This protein binds this small molecule.
Small molecule (SMILES): O=c1[nH]cnc2c(Sc3ccc(Br)cc3/C=C/P(=O)(O)O)c[nH]c12

Binding-site contacts:
Ligand atom N3 contacts residue GLY122 of chain 1.A at 3.3 Å (h-bond).
Ligand atom N1 contacts residue TYR188 of chain 1.A at 3.6 Å.
Ligand atom C12 contacts residue TYR188 of chain 1.A at 3.5 Å (hydrophobic).
Ligand atom N3 contacts residue THR230 of chain 1.A at 3.5 Å (h-bond).
Ligand atom O1 contacts residue ASN119 of chain 1.A at 3.2 Å.
Ligand atom C4 contacts residue VAL205 of chain 1.A at 3.6 Å (hydrophobic).
Ligand atom O2 contacts residue SER36 of chain 1.A at 3.4 Å (h-bond).
Ligand atom O1 contacts residue ARG88 of chain 1.A at 3.4 Å (salt-bridge).
Ligand atom C4 contacts residue TYR188 of chain 1.A at 3.6 Å (hydrophobic).
Ligand atom O4 contacts residue GLU189 of chain 1.A at 3.7 Å.
Ligand atom C2 contacts residue MET207 of chain 1.A at 3.7 Å (hydrophobic).
Ligand atom O1 contacts residue SER208 of chain 1.A at 2.6 Å (h-bond).
Ligand atom P1 contacts residue ARG88 of chain 1.A at 3.5 Å.
Ligand atom N3 contacts residue ASN231 of chain 1.A at 2.9 Å (h-bond).
Ligand atom C11 contacts residue TYR188 of chain 1.A at 3.4 Å (hydrophobic).
Ligand atom N2 contacts residue VAL205 of chain 1.A at 3.6 Å (h-bond).
Ligand atom O2 contacts residue ARG88 of chain 1.A at 3.5 Å (salt-bridge).
Ligand atom N1 contacts residue VAL205 of chain 1.A at 3.6 Å.
Ligand atom O3 contacts residue HIS90 of chain 1.A at 2.6 Å (h-bond).
Ligand atom C1 contacts residue GLU189 of chain 1.A at 3.6 Å.
Ligand atom C14 contacts residue SER36 of chain 1.A at 3.5 Å.
Ligand atom N2 contacts residue GLY206 of chain 1.A at 3.5 Å.
Ligand atom O2 contacts residue ALA120 of chain 1.A at 3.0 Å (h-bond).
Ligand atom C9 contacts residue SER36 of chain 1.A at 3.4 Å.
Ligand atom S1 contacts residue ALA120 of chain 1.A at 3.6 Å.
Ligand atom O4 contacts residue GLY122 of chain 1.A at 3.7 Å.
Ligand atom O4 contacts residue ASN231 of chain 1.A at 3.0 Å (h-bond).
Ligand atom N1 contacts residue GLU189 of chain 1.A at 2.6 Å (salt-bridge).
Ligand atom N2 contacts residue MET207 of chain 1.A at 3.5 Å.
Ligand atom C4 contacts residue GLY122 of chain 1.A at 3.5 Å.
Ligand atom C2 contacts residue GLU189 of chain 1.A at 3.0 Å.
Ligand atom C1 contacts residue TYR188 of chain 1.A at 3.6 Å (hydrophobic).
Ligand atom C10 contacts residue SER36 of chain 1.A at 3.7 Å.
Ligand atom O3 contacts residue ARG88 of chain 1.A at 3.0 Å (salt-bridge).
Ligand atom C6 contacts residue THR230 of chain 1.A at 3.4 Å.
Ligand atom N3 contacts residue ALA121 of chain 1.A at 3.6 Å.
Ligand atom C3 contacts residue VAL205 of chain 1.A at 3.5 Å (hydrophobic).
Ligand atom O2 contacts residue GLY35 of chain 1.A at 3.0 Å.
Ligand atom O2 contacts residue ASN119 of chain 1.A at 3.2 Å.
Ligand atom BR1 contacts residue LEU247 of chain 1.A at 3.4 Å.

Sequence of chain 1.B:
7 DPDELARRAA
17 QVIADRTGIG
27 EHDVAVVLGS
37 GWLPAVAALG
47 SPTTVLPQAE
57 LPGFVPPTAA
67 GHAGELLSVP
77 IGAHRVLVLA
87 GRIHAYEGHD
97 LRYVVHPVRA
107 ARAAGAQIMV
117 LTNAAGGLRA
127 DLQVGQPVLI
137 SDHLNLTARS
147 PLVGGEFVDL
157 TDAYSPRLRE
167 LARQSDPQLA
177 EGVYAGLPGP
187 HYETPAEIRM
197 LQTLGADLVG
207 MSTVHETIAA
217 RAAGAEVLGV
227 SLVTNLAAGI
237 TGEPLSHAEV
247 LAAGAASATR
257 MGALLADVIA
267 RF

Sequence of chain 1.A:
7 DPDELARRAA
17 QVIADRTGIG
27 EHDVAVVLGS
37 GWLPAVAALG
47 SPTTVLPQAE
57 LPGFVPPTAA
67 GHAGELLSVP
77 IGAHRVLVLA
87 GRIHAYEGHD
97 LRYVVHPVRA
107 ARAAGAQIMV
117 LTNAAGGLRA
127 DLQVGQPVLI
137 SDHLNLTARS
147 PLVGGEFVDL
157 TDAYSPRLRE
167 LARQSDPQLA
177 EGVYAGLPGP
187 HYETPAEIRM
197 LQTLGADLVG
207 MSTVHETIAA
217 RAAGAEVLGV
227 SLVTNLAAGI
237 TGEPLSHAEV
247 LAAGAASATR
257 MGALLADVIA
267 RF